Sequence of chain 1.A:
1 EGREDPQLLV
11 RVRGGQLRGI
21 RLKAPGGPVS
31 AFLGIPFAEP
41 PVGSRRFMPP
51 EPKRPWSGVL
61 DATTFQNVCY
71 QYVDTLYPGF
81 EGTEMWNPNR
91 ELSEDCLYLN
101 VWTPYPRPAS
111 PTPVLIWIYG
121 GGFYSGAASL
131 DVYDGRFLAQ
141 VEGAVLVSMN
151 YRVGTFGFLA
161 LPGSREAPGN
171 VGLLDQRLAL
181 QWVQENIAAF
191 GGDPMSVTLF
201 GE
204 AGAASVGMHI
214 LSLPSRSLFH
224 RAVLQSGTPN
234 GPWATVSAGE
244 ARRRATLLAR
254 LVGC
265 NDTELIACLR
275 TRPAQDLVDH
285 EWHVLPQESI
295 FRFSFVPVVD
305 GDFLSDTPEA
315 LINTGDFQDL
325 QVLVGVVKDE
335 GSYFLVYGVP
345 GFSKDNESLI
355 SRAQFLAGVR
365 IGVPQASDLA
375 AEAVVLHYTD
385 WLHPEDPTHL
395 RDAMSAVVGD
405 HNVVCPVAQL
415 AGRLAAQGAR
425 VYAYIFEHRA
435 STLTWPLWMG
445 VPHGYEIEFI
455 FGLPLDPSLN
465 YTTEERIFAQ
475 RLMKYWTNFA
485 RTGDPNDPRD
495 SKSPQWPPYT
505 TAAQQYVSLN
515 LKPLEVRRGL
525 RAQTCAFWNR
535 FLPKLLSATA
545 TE

Binding-site contacts:
Ligand atom N2 contacts residue ASN464 of chain 1.A at 2.9 Å (h-bond).
Ligand atom O7 contacts residue ASN464 of chain 1.A at 3.0 Å (h-bond).
Ligand atom N2 contacts residue SER462 of chain 1.A at 4.4 Å.
Ligand atom C3 contacts residue ASN464 of chain 1.A at 4.0 Å.
Ligand atom C5 contacts residue ASN464 of chain 1.A at 3.8 Å.
Ligand atom C7 contacts residue ASN464 of chain 1.A at 3.1 Å.
Ligand atom C4 contacts residue ASN464 of chain 1.A at 4.4 Å.
Ligand atom C2 contacts residue ASN464 of chain 1.A at 2.7 Å.
Ligand atom C8 contacts residue SER462 of chain 1.A at 3.9 Å.
Ligand atom O5 contacts residue ASN464 of chain 1.A at 2.5 Å (h-bond).
Ligand atom C1 contacts residue ASN464 of chain 1.A at 1.5 Å.
Ligand atom C7 contacts residue SER462 of chain 1.A at 4.4 Å.
Ligand atom C8 contacts residue ASN464 of chain 1.A at 4.2 Å.
Ligand atom C8 contacts residue LEU463 of chain 1.A at 4.4 Å (hydrophobic).

The small molecule below binds the protein below.
Small molecule (SMILES): CC(=O)N[C@@H]1[C@@H](O)[C@H](O)[C@@H](CO)O[C@H]1O